Sequence of chain 1.E:
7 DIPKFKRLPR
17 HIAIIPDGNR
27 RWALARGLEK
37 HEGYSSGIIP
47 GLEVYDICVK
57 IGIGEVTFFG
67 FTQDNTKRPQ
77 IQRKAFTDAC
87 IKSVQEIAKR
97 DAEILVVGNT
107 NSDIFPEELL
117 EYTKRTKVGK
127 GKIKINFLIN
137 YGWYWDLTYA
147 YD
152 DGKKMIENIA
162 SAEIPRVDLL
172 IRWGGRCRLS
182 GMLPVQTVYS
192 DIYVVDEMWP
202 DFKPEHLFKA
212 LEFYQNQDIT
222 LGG

This small molecule binds to this protein.
Small molecule (SMILES): CC(C)=CCC/C(C)=C/CC/C(C)=C/COC[C@@H](O)CO

Binding-site contacts:
Ligand atom C12 contacts residue FQF1 of chain 1.AA at 0.3 Å.
Ligand atom C2 contacts residue FQ01 of chain 1.Z at 0.9 Å.
Ligand atom C12 contacts residue FQ01 of chain 1.Z at 0.4 Å.
Ligand atom C16 contacts residue FQF1 of chain 1.AA at 0.2 Å.
Ligand atom O6 contacts residue FQ01 of chain 1.Z at 0.4 Å (h-bond).
Ligand atom C17 contacts residue FQ01 of chain 1.Z at 0.3 Å.
Ligand atom C6 contacts residue FQ01 of chain 1.Z at 0.1 Å.
Ligand atom C10 contacts residue FQ01 of chain 1.Z at 0.5 Å.
Ligand atom O5 contacts residue FQ01 of chain 1.Z at 0.4 Å (h-bond).
Ligand atom C7 contacts residue FQ01 of chain 1.Z at 0.3 Å.
Ligand atom C8 contacts residue FQF1 of chain 1.AA at 0.4 Å.
Ligand atom C20 contacts residue FQF1 of chain 1.AA at 0.1 Å.
Ligand atom O6 contacts residue FQF1 of chain 1.AA at 1.0 Å (h-bond).
Ligand atom C9 contacts residue FQ01 of chain 1.Z at 0.5 Å.
Ligand atom C9 contacts residue FQF1 of chain 1.AA at 0.5 Å.
Ligand atom C15 contacts residue FQF1 of chain 1.AA at 0.3 Å.
Ligand atom C20 contacts residue FQ01 of chain 1.Z at 0.5 Å.
Ligand atom C14 contacts residue FQ01 of chain 1.Z at 0.8 Å.
Ligand atom C19 contacts residue FQF1 of chain 1.AA at 0.2 Å.
Ligand atom C3 contacts residue FQF1 of chain 1.AA at 0.9 Å.
Ligand atom C14 contacts residue FQF1 of chain 1.AA at 0.6 Å.
Ligand atom C18 contacts residue FQF1 of chain 1.AA at 0.1 Å.
Ligand atom C3 contacts residue FQ01 of chain 1.Z at 0.8 Å.
Ligand atom C10 contacts residue FQF1 of chain 1.AA at 0.8 Å.
Ligand atom C1 contacts residue FQ01 of chain 1.Z at 0.5 Å.
Ligand atom C17 contacts residue FQF1 of chain 1.AA at 0.1 Å.
Ligand atom C6 contacts residue FQF1 of chain 1.AA at 0.6 Å.
Ligand atom C13 contacts residue FQF1 of chain 1.AA at 0.1 Å.
Ligand atom C11 contacts residue FQF1 of chain 1.AA at 0.6 Å.
Ligand atom C18 contacts residue FQ01 of chain 1.Z at 0.3 Å.
Ligand atom C16 contacts residue FQ01 of chain 1.Z at 0.5 Å.
Ligand atom C13 contacts residue FQ01 of chain 1.Z at 0.3 Å.
Ligand atom C11 contacts residue FQ01 of chain 1.Z at 0.7 Å.
Ligand atom C8 contacts residue FQ01 of chain 1.Z at 0.1 Å.
Ligand atom O5 contacts residue FQF1 of chain 1.AA at 1.1 Å.
Ligand atom C19 contacts residue FQ01 of chain 1.Z at 0.4 Å.
Ligand atom C15 contacts residue FQ01 of chain 1.Z at 0.6 Å.
Ligand atom C2 contacts residue FQF1 of chain 1.AA at 1.1 Å.
Ligand atom O1 contacts residue FQ01 of chain 1.Z at 1.1 Å.
Ligand atom C7 contacts residue FQF1 of chain 1.AA at 0.3 Å.